A small-molecule ligand and the protein it binds are described below.
Small molecule (SMILES): O=C(O)CCc1ccc(NCc2cccc(Oc3ccccc3)c2)cc1

Binding-site contacts:
Ligand atom O25 contacts residue LEU196 of chain 1.E at 3.7 Å.
Ligand atom O26 contacts residue LEU288 of chain 1.E at 3.8 Å.
Ligand atom O25 contacts residue GLU204 of chain 1.E at 2.9 Å (salt-bridge).
Ligand atom C20 contacts residue PHE27 of chain 1.E at 4.3 Å (hydrophobic).
Ligand atom C06 contacts residue ILE126 of chain 1.E at 3.5 Å (hydrophobic).
Ligand atom C22 contacts residue ILE287 of chain 1.E at 4.0 Å (hydrophobic).
Ligand atom C21 contacts residue PHE177 of chain 1.E at 4.3 Å (hydrophobic).
Ligand atom C17 contacts residue PHE303 of chain 1.E at 4.0 Å (hydrophobic).
Ligand atom C02 contacts residue PHE211 of chain 1.E at 3.3 Å (hydrophobic).
Ligand atom C10 contacts residue MET118 of chain 1.E at 4.1 Å (hydrophobic).
Ligand atom C12 contacts residue THR119 of chain 1.E at 4.2 Å.
Ligand atom C18 contacts residue ILE287 of chain 1.E at 4.2 Å (hydrophobic).
Ligand atom O25 contacts residue ASP208 of chain 1.E at 4.2 Å.
Ligand atom C23 contacts residue ASP208 of chain 1.E at 3.8 Å.
Ligand atom C06 contacts residue SER123 of chain 1.E at 4.2 Å.
Ligand atom C01 contacts residue PHE211 of chain 1.E at 3.5 Å (hydrophobic).
Ligand atom O26 contacts residue GLU204 of chain 1.E at 3.8 Å.
Ligand atom O26 contacts residue ILE287 of chain 1.E at 4.2 Å.
Ligand atom C01 contacts residue ILE126 of chain 1.E at 4.3 Å (hydrophobic).
Ligand atom C18 contacts residue ILE284 of chain 1.E at 3.5 Å (hydrophobic).
Ligand atom O26 contacts residue ASP208 of chain 1.E at 2.9 Å (salt-bridge).
Ligand atom C05 contacts residue TRP277 of chain 1.E at 3.5 Å (hydrophobic).
Ligand atom C06 contacts residue TRP277 of chain 1.E at 4.0 Å (hydrophobic).
Ligand atom O26 contacts residue ILE284 of chain 1.E at 4.1 Å.
Ligand atom C19 contacts residue PHE27 of chain 1.E at 4.2 Å (hydrophobic).
Ligand atom C14 contacts residue LEU173 of chain 1.E at 4.0 Å (hydrophobic).
Ligand atom O07 contacts residue MET118 of chain 1.E at 4.2 Å.
Ligand atom C24 contacts residue ASP208 of chain 1.E at 3.6 Å.
Ligand atom C17 contacts residue ILE284 of chain 1.E at 4.1 Å (hydrophobic).
Ligand atom C11 contacts residue MET118 of chain 1.E at 3.7 Å (hydrophobic).
Ligand atom C06 contacts residue GLY122 of chain 1.E at 4.1 Å.
Ligand atom C21 contacts residue LEU173 of chain 1.E at 3.7 Å (hydrophobic).
Ligand atom C14 contacts residue THR119 of chain 1.E at 3.6 Å.
Ligand atom C05 contacts residue SER123 of chain 1.E at 4.3 Å.
Ligand atom C24 contacts residue GLU204 of chain 1.E at 3.7 Å.
Ligand atom C19 contacts residue ILE284 of chain 1.E at 4.2 Å (hydrophobic).
Ligand atom C09 contacts residue PHE88 of chain 1.E at 4.2 Å (hydrophobic).
Ligand atom C05 contacts residue GLY122 of chain 1.E at 3.6 Å.
Ligand atom C13 contacts residue THR119 of chain 1.E at 4.0 Å.
Ligand atom O25 contacts residue TRP198 of chain 1.E at 3.3 Å (h-bond).

Sequence of chain 1.E:
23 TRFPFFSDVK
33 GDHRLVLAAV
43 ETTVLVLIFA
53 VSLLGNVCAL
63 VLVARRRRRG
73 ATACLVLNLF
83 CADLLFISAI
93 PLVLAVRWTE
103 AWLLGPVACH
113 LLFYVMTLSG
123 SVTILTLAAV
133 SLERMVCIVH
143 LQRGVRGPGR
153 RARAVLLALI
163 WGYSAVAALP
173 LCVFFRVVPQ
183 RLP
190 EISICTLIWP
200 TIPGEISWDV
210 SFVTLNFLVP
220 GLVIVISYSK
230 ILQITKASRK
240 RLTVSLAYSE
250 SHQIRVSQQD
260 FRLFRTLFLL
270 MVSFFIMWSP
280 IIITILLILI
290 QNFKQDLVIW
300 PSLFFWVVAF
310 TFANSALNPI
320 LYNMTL